This protein binds this small molecule.
Small molecule (SMILES): NC(=O)c1cc[n+](CCCn2ccnc2/C=N/O)cc1

Binding-site contacts:
Ligand atom CAK contacts residue TRP289 of chain 1.A at 4.0 Å (hydrophobic).
Ligand atom CAR contacts residue PHE300 of chain 1.A at 3.9 Å (hydrophobic).
Ligand atom CAG contacts residue TRP289 of chain 1.A at 3.9 Å (hydrophobic).
Ligand atom CAK contacts residue TYR344 of chain 1.A at 3.4 Å (hydrophobic).
Ligand atom CAI contacts residue TYR75 of chain 1.A at 3.5 Å (hydrophobic).
Ligand atom CAR contacts residue PHE341 of chain 1.A at 4.1 Å (hydrophobic).
Ligand atom CAF contacts residue TRP289 of chain 1.A at 3.5 Å (hydrophobic).
Ligand atom CAQ contacts residue TYR75 of chain 1.A at 4.1 Å (hydrophobic).
Ligand atom CAK contacts residue TYR127 of chain 1.A at 4.3 Å (hydrophobic).
Ligand atom OAC contacts residue TYR127 of chain 1.A at 3.9 Å.
Ligand atom NAS contacts residue TYR344 of chain 1.A at 4.2 Å.
Ligand atom CAQ contacts residue TRP289 of chain 1.A at 3.7 Å (hydrophobic).
Ligand atom CAM contacts residue TYR344 of chain 1.A at 4.2 Å (hydrophobic).
Ligand atom CAD contacts residue PHE341 of chain 1.A at 4.2 Å (hydrophobic).
Ligand atom CAM contacts residue TRP289 of chain 1.A at 3.4 Å (hydrophobic).
Ligand atom CAL contacts residue TRP289 of chain 1.A at 4.2 Å (hydrophobic).
Ligand atom NAN contacts residue PHE300 of chain 1.A at 3.8 Å.
Ligand atom CAD contacts residue TYR127 of chain 1.A at 3.1 Å (hydrophobic).
Ligand atom NAS contacts residue TYR127 of chain 1.A at 3.9 Å.
Ligand atom CAR contacts residue TYR127 of chain 1.A at 3.9 Å (hydrophobic).
Ligand atom NAA contacts residue TRP289 of chain 1.A at 3.5 Å.
Ligand atom CAP contacts residue TRP289 of chain 1.A at 4.2 Å (hydrophobic).
Ligand atom CAF contacts residue TYR75 of chain 1.A at 3.0 Å (hydrophobic).
Ligand atom CAE contacts residue PHE341 of chain 1.A at 3.7 Å (hydrophobic).
Ligand atom NAT contacts residue TRP289 of chain 1.A at 3.5 Å.
Ligand atom CAI contacts residue TRP289 of chain 1.A at 3.4 Å (hydrophobic).
Ligand atom CAL contacts residue TYR344 of chain 1.A at 4.0 Å (hydrophobic).
Ligand atom CAH contacts residue TYR344 of chain 1.A at 3.8 Å (hydrophobic).
Ligand atom CAD contacts residue PHE300 of chain 1.A at 4.0 Å (hydrophobic).
Ligand atom CAJ contacts residue TRP289 of chain 1.A at 3.7 Å (hydrophobic).
Ligand atom OAC contacts residue GOL1 of chain 1.F at 3.2 Å (h-bond).
Ligand atom NAN contacts residue TYR127 of chain 1.A at 3.8 Å.
Ligand atom NAO contacts residue PHE300 of chain 1.A at 3.7 Å.
Ligand atom CAE contacts residue PHE300 of chain 1.A at 4.3 Å (hydrophobic).
Ligand atom NAO contacts residue PHE298 of chain 1.A at 4.1 Å.
Ligand atom CAE contacts residue PHE298 of chain 1.A at 3.5 Å (hydrophobic).
Ligand atom CAE contacts residue TYR344 of chain 1.A at 4.2 Å (hydrophobic).
Ligand atom NAO contacts residue PHE341 of chain 1.A at 3.1 Å.
Ligand atom CAL contacts residue TYR127 of chain 1.A at 3.2 Å (hydrophobic).
Ligand atom NAN contacts residue PHE341 of chain 1.A at 3.5 Å.

Sequence of chain 1.A:
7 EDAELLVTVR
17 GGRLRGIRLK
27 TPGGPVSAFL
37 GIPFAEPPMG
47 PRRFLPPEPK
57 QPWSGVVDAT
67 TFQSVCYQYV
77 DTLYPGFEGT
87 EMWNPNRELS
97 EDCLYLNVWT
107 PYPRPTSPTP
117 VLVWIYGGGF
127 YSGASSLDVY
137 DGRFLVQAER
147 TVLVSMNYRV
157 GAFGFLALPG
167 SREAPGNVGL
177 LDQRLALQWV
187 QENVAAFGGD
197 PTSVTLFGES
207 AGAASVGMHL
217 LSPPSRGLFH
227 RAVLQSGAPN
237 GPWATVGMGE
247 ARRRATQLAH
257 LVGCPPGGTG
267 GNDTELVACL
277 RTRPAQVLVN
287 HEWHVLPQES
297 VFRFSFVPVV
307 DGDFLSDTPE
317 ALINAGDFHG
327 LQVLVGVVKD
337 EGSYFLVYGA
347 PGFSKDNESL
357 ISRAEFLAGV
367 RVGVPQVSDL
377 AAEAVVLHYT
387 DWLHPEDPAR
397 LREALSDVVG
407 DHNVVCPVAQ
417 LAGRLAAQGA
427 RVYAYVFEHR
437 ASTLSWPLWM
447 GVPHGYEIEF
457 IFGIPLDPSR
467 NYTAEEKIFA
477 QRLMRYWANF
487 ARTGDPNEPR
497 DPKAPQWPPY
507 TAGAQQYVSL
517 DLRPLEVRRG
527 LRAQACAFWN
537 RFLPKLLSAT